The small molecule below binds the protein below.
Small molecule (SMILES): NCC(=O)O

Binding-site contacts:
Ligand atom CA contacts residue GLU167 of chain 1.A at 3.8 Å.
Ligand atom O contacts residue LEU196 of chain 1.A at 3.5 Å.
Ligand atom N contacts residue GLU167 of chain 1.A at 4.0 Å.
Ligand atom O contacts residue LYS169 of chain 1.A at 4.1 Å.
Ligand atom C contacts residue MET168 of chain 1.A at 3.7 Å (hydrophobic).
Ligand atom OXT contacts residue LEU196 of chain 1.A at 3.2 Å.
Ligand atom N contacts residue LEU196 of chain 1.A at 3.6 Å.
Ligand atom C contacts residue GLU167 of chain 1.A at 3.6 Å.
Ligand atom CA contacts residue LEU196 of chain 1.A at 3.6 Å (hydrophobic).
Ligand atom C contacts residue LEU196 of chain 1.A at 3.3 Å (hydrophobic).
Ligand atom OXT contacts residue GLU167 of chain 1.A at 4.5 Å.
Ligand atom O contacts residue MET168 of chain 1.A at 2.7 Å (h-bond).
Ligand atom CA contacts residue GLU197 of chain 1.A at 4.0 Å.
Ligand atom O contacts residue GLU167 of chain 1.A at 3.1 Å (salt-bridge).
Ligand atom OXT contacts residue MET168 of chain 1.A at 3.9 Å.
Ligand atom OXT contacts residue LYS169 of chain 1.A at 4.3 Å.
Ligand atom N contacts residue GLU197 of chain 1.A at 2.8 Å (salt-bridge).

Sequence of chain 1.A:
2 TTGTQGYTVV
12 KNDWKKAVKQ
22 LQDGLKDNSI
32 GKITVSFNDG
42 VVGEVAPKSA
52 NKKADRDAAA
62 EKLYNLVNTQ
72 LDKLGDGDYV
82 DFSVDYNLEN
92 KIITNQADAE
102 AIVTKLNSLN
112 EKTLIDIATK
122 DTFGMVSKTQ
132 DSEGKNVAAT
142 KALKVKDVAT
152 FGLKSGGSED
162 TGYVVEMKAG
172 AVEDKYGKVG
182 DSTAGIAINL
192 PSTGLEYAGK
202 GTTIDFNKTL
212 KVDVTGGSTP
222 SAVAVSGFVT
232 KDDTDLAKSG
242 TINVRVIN